The protein below binds the small molecule below.
Small molecule (SMILES): C/C=C/C=C/C=C/C(=O)N[C@@H](Cc1ccccc1)C(=O)N[C@H]1COC(=O)[C@@H]2C[C@@H](C)CN2C(=O)[C@H](C)NC(=O)[C@H](C)N(C)C(=O)[C@@H]2CCCN2C1=O

Binding-site contacts:
Ligand atom CE1 contacts residue LEU48 of chain 1.F at 3.7 Å (hydrophobic).
Ligand atom CG contacts residue LEU189 of chain 1.G at 3.9 Å (hydrophobic).
Ligand atom C8 contacts residue ASP26 of chain 1.G at 3.4 Å.
Ligand atom N contacts residue TYR62 of chain 1.G at 3.0 Å (h-bond).
Ligand atom CZ contacts residue LEU114 of chain 1.G at 3.7 Å (hydrophobic).
Ligand atom CB contacts residue TYR112 of chain 1.G at 3.6 Å (hydrophobic).
Ligand atom CB contacts residue SER88 of chain 1.G at 3.8 Å.
Ligand atom C4 contacts residue ILE28 of chain 1.G at 3.6 Å (hydrophobic).
Ligand atom O contacts residue ILE90 of chain 1.G at 3.4 Å.
Ligand atom CA contacts residue PHE82 of chain 1.F at 3.6 Å (hydrophobic).
Ligand atom CD contacts residue TYR62 of chain 1.G at 3.4 Å (hydrophobic).
Ligand atom N contacts residue SER60 of chain 1.G at 3.7 Å.
Ligand atom CE2 contacts residue LEU114 of chain 1.G at 3.7 Å (hydrophobic).
Ligand atom O contacts residue TYR112 of chain 1.G at 3.8 Å.
Ligand atom C8 contacts residue ARG22 of chain 1.G at 3.1 Å.
Ligand atom CZ contacts residue THR79 of chain 1.F at 3.6 Å.
Ligand atom C contacts residue PHE82 of chain 1.F at 3.8 Å (hydrophobic).
Ligand atom C8 contacts residue PHE49 of chain 1.F at 3.7 Å (hydrophobic).
Ligand atom O11 contacts residue LEU48 of chain 1.F at 3.8 Å.
Ligand atom C2 contacts residue TYR62 of chain 1.G at 3.4 Å (hydrophobic).
Ligand atom CM contacts residue LEU189 of chain 1.G at 3.5 Å (hydrophobic).
Ligand atom C5 contacts residue LEU48 of chain 1.F at 3.8 Å (hydrophobic).
Ligand atom O contacts residue TYR62 of chain 1.G at 2.8 Å (h-bond).
Ligand atom CD contacts residue ILE28 of chain 1.G at 3.7 Å (hydrophobic).
Ligand atom CE contacts residue ILE28 of chain 1.G at 3.6 Å (hydrophobic).
Ligand atom CB contacts residue ILE90 of chain 1.G at 3.5 Å (hydrophobic).
Ligand atom CD2 contacts residue PHE82 of chain 1.F at 3.6 Å (hydrophobic).
Ligand atom O contacts residue GLU58 of chain 1.G at 3.7 Å.
Ligand atom N contacts residue PHE82 of chain 1.F at 3.8 Å.
Ligand atom CD1 contacts residue TYR62 of chain 1.G at 3.5 Å (hydrophobic).
Ligand atom CB contacts residue LEU189 of chain 1.G at 3.5 Å (hydrophobic).
Ligand atom C1 contacts residue LEU48 of chain 1.F at 3.9 Å (hydrophobic).
Ligand atom O contacts residue SER60 of chain 1.G at 3.2 Å (h-bond).
Ligand atom CD2 contacts residue LEU114 of chain 1.G at 3.9 Å (hydrophobic).
Ligand atom CE contacts residue ASP26 of chain 1.G at 3.4 Å.
Ligand atom C contacts residue TYR62 of chain 1.G at 3.8 Å (hydrophobic).
Ligand atom CE1 contacts residue TYR62 of chain 1.G at 3.8 Å (hydrophobic).
Ligand atom CM contacts residue TYR112 of chain 1.G at 3.6 Å (hydrophobic).
Ligand atom C1 contacts residue TYR62 of chain 1.G at 3.7 Å (hydrophobic).
Ligand atom C contacts residue SER60 of chain 1.G at 3.3 Å.

Sequence of chain 1.G:
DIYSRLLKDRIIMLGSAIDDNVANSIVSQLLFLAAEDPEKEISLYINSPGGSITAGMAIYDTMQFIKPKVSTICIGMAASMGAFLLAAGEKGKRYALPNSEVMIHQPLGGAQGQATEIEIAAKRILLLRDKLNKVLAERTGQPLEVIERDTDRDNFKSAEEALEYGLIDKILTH

Sequence of chain 1.F:
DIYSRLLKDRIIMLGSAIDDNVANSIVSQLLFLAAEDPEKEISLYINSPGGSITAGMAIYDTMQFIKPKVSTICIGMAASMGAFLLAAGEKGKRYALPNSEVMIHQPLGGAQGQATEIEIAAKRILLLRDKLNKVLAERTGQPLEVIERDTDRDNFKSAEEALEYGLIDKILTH